Sequence of chain 1.A:
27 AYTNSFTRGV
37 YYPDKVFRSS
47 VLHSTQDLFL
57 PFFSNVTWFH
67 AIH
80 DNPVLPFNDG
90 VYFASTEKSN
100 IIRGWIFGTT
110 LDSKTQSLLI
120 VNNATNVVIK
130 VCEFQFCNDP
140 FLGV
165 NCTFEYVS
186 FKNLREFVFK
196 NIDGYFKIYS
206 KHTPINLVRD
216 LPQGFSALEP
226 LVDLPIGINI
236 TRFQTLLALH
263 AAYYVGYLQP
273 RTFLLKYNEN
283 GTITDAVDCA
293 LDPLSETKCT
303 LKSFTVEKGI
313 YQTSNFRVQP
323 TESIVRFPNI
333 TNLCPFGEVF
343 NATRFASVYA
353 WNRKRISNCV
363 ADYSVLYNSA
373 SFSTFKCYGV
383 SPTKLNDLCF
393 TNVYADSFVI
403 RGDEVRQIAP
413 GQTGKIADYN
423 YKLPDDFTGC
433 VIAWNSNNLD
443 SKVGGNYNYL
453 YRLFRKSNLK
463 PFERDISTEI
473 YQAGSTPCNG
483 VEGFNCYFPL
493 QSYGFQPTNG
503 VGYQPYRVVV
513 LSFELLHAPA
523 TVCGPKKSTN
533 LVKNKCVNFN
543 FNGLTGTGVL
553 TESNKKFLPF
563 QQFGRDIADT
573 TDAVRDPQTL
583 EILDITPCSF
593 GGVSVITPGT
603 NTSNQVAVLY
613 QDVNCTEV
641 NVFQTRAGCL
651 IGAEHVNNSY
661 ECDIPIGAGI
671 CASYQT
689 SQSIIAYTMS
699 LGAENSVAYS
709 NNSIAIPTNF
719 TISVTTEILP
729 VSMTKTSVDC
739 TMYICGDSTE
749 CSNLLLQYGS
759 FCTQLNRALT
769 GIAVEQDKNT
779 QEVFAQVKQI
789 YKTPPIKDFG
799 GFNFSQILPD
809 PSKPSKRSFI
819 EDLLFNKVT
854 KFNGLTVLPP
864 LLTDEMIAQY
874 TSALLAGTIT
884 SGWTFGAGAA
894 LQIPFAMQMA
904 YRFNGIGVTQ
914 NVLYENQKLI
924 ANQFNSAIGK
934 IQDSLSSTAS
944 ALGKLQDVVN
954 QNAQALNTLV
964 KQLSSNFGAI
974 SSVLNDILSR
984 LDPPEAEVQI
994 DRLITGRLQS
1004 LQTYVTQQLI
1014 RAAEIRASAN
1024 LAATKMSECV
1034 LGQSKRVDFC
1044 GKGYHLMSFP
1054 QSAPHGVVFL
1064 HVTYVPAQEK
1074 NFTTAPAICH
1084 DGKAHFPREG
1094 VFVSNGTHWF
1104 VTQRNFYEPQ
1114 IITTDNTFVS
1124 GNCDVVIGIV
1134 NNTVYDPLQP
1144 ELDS

The small molecule below binds the protein below.
Small molecule (SMILES): CC(=O)N[C@@H]1[C@@H](O)[C@H](O)[C@@H](CO)O[C@H]1O

Binding-site contacts:
Ligand atom C3 contacts residue LEU922 of chain 1.A at 4.4 Å (hydrophobic).
Ligand atom O5 contacts residue ASN717 of chain 1.A at 2.2 Å (h-bond).
Ligand atom O5 contacts residue GLN926 of chain 1.A at 4.2 Å.
Ligand atom C7 contacts residue ASN717 of chain 1.A at 3.2 Å.
Ligand atom C5 contacts residue GLN926 of chain 1.A at 3.5 Å.
Ligand atom C5 contacts residue PHE718 of chain 1.A at 4.5 Å (hydrophobic).
Ligand atom C5 contacts residue LEU922 of chain 1.A at 4.5 Å (hydrophobic).
Ligand atom C8 contacts residue ASN717 of chain 1.A at 4.3 Å.
Ligand atom C1 contacts residue ASN717 of chain 1.A at 1.1 Å.
Ligand atom C3 contacts residue ASN717 of chain 1.A at 3.4 Å.
Ligand atom O7 contacts residue ASN717 of chain 1.A at 3.5 Å (h-bond).
Ligand atom N2 contacts residue ASN717 of chain 1.A at 2.5 Å (h-bond).
Ligand atom C2 contacts residue ASN717 of chain 1.A at 2.0 Å.
Ligand atom C6 contacts residue GLN926 of chain 1.A at 3.3 Å.
Ligand atom O5 contacts residue PHE718 of chain 1.A at 4.0 Å.
Ligand atom C4 contacts residue ASN717 of chain 1.A at 3.9 Å.
Ligand atom O3 contacts residue ASN717 of chain 1.A at 4.4 Å.
Ligand atom O4 contacts residue LEU922 of chain 1.A at 3.7 Å.
Ligand atom C1 contacts residue PHE718 of chain 1.A at 4.3 Å (hydrophobic).
Ligand atom C5 contacts residue ASN717 of chain 1.A at 3.4 Å.
Ligand atom O7 contacts residue LEU922 of chain 1.A at 3.4 Å.